A protein and the small-molecule ligand that binds it are described below.
Small molecule (SMILES): COC(=O)c1ccccc1S(=O)(=O)NC(=O)Nc1nc(C)cc(C)n1

Sequence of chain 1.A:
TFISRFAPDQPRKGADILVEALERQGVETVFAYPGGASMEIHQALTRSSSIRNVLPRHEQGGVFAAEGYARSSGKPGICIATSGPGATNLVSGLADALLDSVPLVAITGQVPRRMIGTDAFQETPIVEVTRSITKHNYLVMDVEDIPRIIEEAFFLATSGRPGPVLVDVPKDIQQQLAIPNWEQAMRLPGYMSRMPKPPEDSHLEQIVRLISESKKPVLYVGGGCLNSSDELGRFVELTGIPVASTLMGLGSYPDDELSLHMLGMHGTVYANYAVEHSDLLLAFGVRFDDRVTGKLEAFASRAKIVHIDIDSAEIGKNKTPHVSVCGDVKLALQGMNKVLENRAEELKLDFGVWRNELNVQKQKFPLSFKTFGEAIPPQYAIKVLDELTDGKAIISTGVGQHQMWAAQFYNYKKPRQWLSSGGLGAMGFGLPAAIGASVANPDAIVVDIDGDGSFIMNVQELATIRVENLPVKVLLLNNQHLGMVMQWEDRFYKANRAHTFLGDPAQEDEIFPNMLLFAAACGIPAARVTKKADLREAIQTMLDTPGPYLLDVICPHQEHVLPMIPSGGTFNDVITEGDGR

Sequence of chain 4.A:
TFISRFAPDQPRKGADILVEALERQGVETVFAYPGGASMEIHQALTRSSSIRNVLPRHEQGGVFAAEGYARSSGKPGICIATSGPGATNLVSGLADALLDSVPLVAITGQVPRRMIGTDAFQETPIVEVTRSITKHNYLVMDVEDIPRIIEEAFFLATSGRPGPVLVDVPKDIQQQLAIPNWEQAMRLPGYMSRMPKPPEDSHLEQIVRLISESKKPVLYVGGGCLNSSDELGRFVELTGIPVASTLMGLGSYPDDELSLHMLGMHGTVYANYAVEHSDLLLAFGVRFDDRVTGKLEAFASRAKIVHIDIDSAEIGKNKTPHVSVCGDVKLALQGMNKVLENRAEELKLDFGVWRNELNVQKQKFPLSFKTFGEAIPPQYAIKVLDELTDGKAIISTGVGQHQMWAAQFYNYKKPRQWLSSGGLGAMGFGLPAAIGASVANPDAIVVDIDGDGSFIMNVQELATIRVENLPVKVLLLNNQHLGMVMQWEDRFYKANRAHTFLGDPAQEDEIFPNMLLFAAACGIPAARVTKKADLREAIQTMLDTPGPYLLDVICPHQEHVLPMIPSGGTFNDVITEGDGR

Binding-site contacts:
Ligand atom O7B contacts residue PRO112 of chain 4.A at 3.4 Å.
Ligand atom C9 contacts residue TRP489 of chain 1.A at 3.6 Å (hydrophobic).
Ligand atom O11 contacts residue PRO112 of chain 4.A at 3.7 Å.
Ligand atom C6' contacts residue TRP489 of chain 1.A at 3.7 Å (hydrophobic).
Ligand atom C9 contacts residue ARG292 of chain 1.A at 3.6 Å.
Ligand atom C13 contacts residue SER83 of chain 4.A at 3.7 Å.
Ligand atom C4 contacts residue ARG292 of chain 1.A at 3.7 Å.
Ligand atom O7B contacts residue LYS171 of chain 4.A at 2.9 Å.
Ligand atom N10 contacts residue TRP489 of chain 1.A at 3.3 Å.
Ligand atom N1' contacts residue PHE121 of chain 4.A at 3.8 Å.
Ligand atom C5 contacts residue ALA120 of chain 4.A at 3.6 Å (hydrophobic).
Ligand atom C7' contacts residue ARG292 of chain 1.A at 3.3 Å.
Ligand atom O9 contacts residue TRP489 of chain 1.A at 3.8 Å.
Ligand atom C5' contacts residue TRP489 of chain 1.A at 3.6 Å (hydrophobic).
Ligand atom O11 contacts residue VAL111 of chain 4.A at 3.5 Å.
Ligand atom C9 contacts residue LYS171 of chain 4.A at 3.8 Å.
Ligand atom C13 contacts residue GLN122 of chain 4.A at 3.4 Å.
Ligand atom O9 contacts residue SER568 of chain 1.A at 3.0 Å (h-bond).
Ligand atom C2 contacts residue PRO112 of chain 4.A at 3.8 Å (hydrophobic).
Ligand atom N1' contacts residue TRP489 of chain 1.A at 3.3 Å.
Ligand atom O9 contacts residue ARG292 of chain 1.A at 2.5 Å (salt-bridge).
Ligand atom C2' contacts residue TRP489 of chain 1.A at 3.4 Å (hydrophobic).
Ligand atom C6' contacts residue ARG292 of chain 1.A at 3.5 Å.
Ligand atom C9 contacts residue SER568 of chain 1.A at 3.8 Å.
Ligand atom N1' contacts residue ARG292 of chain 1.A at 2.9 Å (salt-bridge).
Ligand atom C5' contacts residue MET485 of chain 1.A at 3.5 Å (hydrophobic).
Ligand atom C4' contacts residue TRP489 of chain 1.A at 3.7 Å (hydrophobic).
Ligand atom C5 contacts residue PHE121 of chain 4.A at 3.7 Å (hydrophobic).
Ligand atom N8 contacts residue LYS171 of chain 4.A at 2.9 Å (salt-bridge).
Ligand atom C4 contacts residue ASP291 of chain 1.A at 3.3 Å.
Ligand atom C6 contacts residue VAL111 of chain 4.A at 3.6 Å (hydrophobic).
Ligand atom O7A contacts residue SER568 of chain 1.A at 2.8 Å (h-bond).
Ligand atom N3' contacts residue GLY36 of chain 4.A at 3.4 Å.
Ligand atom C7' contacts residue PHE121 of chain 4.A at 3.8 Å (hydrophobic).
Ligand atom C3 contacts residue ARG292 of chain 1.A at 3.8 Å.
Ligand atom N3' contacts residue TRP489 of chain 1.A at 3.7 Å.
Ligand atom C13 contacts residue PHE121 of chain 4.A at 3.6 Å (hydrophobic).
Ligand atom C6 contacts residue PHE121 of chain 4.A at 3.2 Å (hydrophobic).
Ligand atom C5 contacts residue ASP291 of chain 1.A at 3.3 Å.
Ligand atom O12 contacts residue PHE121 of chain 4.A at 3.7 Å.